Binding-site contacts:
Ligand atom C3 contacts residue THR199 of chain 1.A at 3.5 Å.
Ligand atom C28 contacts residue LEU197 of chain 1.A at 3.6 Å (hydrophobic).
Ligand atom F13 contacts residue LEU65 of chain 1.A at 3.5 Å.
Ligand atom C5 contacts residue HIS94 of chain 1.A at 3.8 Å.
Ligand atom F12 contacts residue THR198 of chain 1.A at 3.6 Å.
Ligand atom O9 contacts residue ZN1 of chain 1.B at 3.2 Å.
Ligand atom F20 contacts residue VAL121 of chain 1.A at 3.7 Å.
Ligand atom O8 contacts residue LEU197 of chain 1.A at 3.2 Å.
Ligand atom N19 contacts residue GLN92 of chain 1.A at 3.6 Å (h-bond).
Ligand atom C25 contacts residue VAL134 of chain 1.A at 3.6 Å (hydrophobic).
Ligand atom C4 contacts residue HIS94 of chain 1.A at 3.4 Å.
Ligand atom N10 contacts residue ZN1 of chain 1.B at 1.9 Å.
Ligand atom F12 contacts residue HIS96 of chain 1.A at 3.2 Å.
Ligand atom C3 contacts residue ZN1 of chain 1.B at 3.7 Å.
Ligand atom C18 contacts residue THR199 of chain 1.A at 3.5 Å.
Ligand atom O17 contacts residue GLN67 of chain 1.A at 3.6 Å.
Ligand atom N10 contacts residue HIS96 of chain 1.A at 3.3 Å (h-bond).
Ligand atom S7 contacts residue ZN1 of chain 1.B at 3.1 Å.
Ligand atom O21 contacts residue THR199 of chain 1.A at 2.6 Å (h-bond).
Ligand atom C3 contacts residue HIS94 of chain 1.A at 3.5 Å.
Ligand atom N10 contacts residue THR198 of chain 1.A at 2.8 Å (h-bond).
Ligand atom F13 contacts residue THR199 of chain 1.A at 3.3 Å.
Ligand atom O9 contacts residue HIS94 of chain 1.A at 3.2 Å.
Ligand atom O21 contacts residue PRO200 of chain 1.A at 2.7 Å (h-bond).
Ligand atom C24 contacts residue TYR130 of chain 1.A at 3.8 Å (hydrophobic).
Ligand atom C2 contacts residue THR199 of chain 1.A at 3.3 Å.
Ligand atom S7 contacts residue HIS94 of chain 1.A at 3.7 Å.
Ligand atom F12 contacts residue THR199 of chain 1.A at 3.2 Å.
Ligand atom F20 contacts residue LEU197 of chain 1.A at 3.5 Å.
Ligand atom C15 contacts residue THR199 of chain 1.A at 3.6 Å.
Ligand atom C4 contacts residue ZN1 of chain 1.B at 3.7 Å.
Ligand atom O9 contacts residue VAL121 of chain 1.A at 3.7 Å.
Ligand atom F12 contacts residue HIS94 of chain 1.A at 3.5 Å.
Ligand atom O8 contacts residue THR198 of chain 1.A at 3.0 Å (h-bond).
Ligand atom F12 contacts residue ZN1 of chain 1.B at 3.1 Å.
Ligand atom C25 contacts residue TYR130 of chain 1.A at 3.6 Å (hydrophobic).
Ligand atom N10 contacts residue HIS119 of chain 1.A at 3.2 Å (h-bond).
Ligand atom C24 contacts residue VAL134 of chain 1.A at 3.2 Å (hydrophobic).
Ligand atom C18 contacts residue PRO200 of chain 1.A at 3.2 Å (hydrophobic).
Ligand atom N10 contacts residue HIS94 of chain 1.A at 3.3 Å (h-bond).

This small molecule binds to this protein.
Small molecule (SMILES): NS(=O)(=O)c1c(F)c(F)c(S(=O)(=O)CCO)c(NC2CCCCCCC2)c1F

Sequence of chain 1.A:
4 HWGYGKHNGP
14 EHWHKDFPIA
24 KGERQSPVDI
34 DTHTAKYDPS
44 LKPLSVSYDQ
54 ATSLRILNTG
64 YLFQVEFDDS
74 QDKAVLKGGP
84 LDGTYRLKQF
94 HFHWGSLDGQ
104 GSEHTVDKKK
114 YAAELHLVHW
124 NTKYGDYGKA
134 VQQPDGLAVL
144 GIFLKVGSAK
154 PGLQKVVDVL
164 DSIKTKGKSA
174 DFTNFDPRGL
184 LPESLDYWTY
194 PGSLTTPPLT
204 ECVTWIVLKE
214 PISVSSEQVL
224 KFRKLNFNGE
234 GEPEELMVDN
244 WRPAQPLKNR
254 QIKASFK